A protein and the small-molecule ligand that binds it are described below.
Small molecule (SMILES): Cc1cc(C)c2c(O)cc(C(=O)O)nc2c1

Binding-site contacts:
Ligand atom O2 contacts residue PHE92 of chain 1.A at 3.4 Å.
Ligand atom C7 contacts residue VAL227 of chain 1.A at 3.7 Å (hydrophobic).
Ligand atom C2 contacts residue PHE92 of chain 1.A at 3.4 Å (hydrophobic).
Ligand atom C4 contacts residue PHE92 of chain 1.A at 3.9 Å (hydrophobic).
Ligand atom C8 contacts residue ASP224 of chain 1.A at 3.8 Å.
Ligand atom C7 contacts residue GLN13 of chain 1.A at 3.6 Å.
Ligand atom O1 contacts residue THR126 of chain 1.A at 2.8 Å (h-bond).
Ligand atom O1 contacts residue PHE92 of chain 1.A at 3.5 Å.
Ligand atom C1 contacts residue PHE92 of chain 1.A at 3.6 Å (hydrophobic).
Ligand atom C2 contacts residue ARG131 of chain 1.A at 3.5 Å.
Ligand atom C6 contacts residue GLN13 of chain 1.A at 3.9 Å.
Ligand atom CL2 contacts residue VAL227 of chain 1.A at 4.0 Å (hydrophobic).
Ligand atom C8 contacts residue GLN13 of chain 1.A at 3.7 Å.
Ligand atom O1 contacts residue ARG131 of chain 1.A at 2.8 Å (salt-bridge).
Ligand atom C6 contacts residue ASP224 of chain 1.A at 4.0 Å.
Ligand atom N1 contacts residue THR126 of chain 1.A at 3.5 Å (h-bond).
Ligand atom CL2 contacts residue ASP224 of chain 1.A at 3.6 Å.
Ligand atom C7 contacts residue ASP224 of chain 1.A at 3.6 Å.
Ligand atom C9 contacts residue PRO124 of chain 1.A at 3.3 Å (hydrophobic).
Ligand atom C5 contacts residue PHE92 of chain 1.A at 4.0 Å (hydrophobic).
Ligand atom N1 contacts residue PRO124 of chain 1.A at 3.1 Å (h-bond).
Ligand atom N1 contacts residue PHE92 of chain 1.A at 3.5 Å.
Ligand atom CL1 contacts residue ASP224 of chain 1.A at 4.0 Å.
Ligand atom O3 contacts residue SER180 of chain 1.A at 4.1 Å.
Ligand atom O1 contacts residue PRO124 of chain 1.A at 3.7 Å.
Ligand atom C10 contacts residue PRO124 of chain 1.A at 3.7 Å (hydrophobic).
Ligand atom O2 contacts residue ARG131 of chain 1.A at 2.7 Å (salt-bridge).
Ligand atom CL2 contacts residue GLN13 of chain 1.A at 3.6 Å.
Ligand atom C3 contacts residue PHE92 of chain 1.A at 3.7 Å (hydrophobic).
Ligand atom CL2 contacts residue PHE16 of chain 1.A at 3.5 Å (hydrophobic).
Ligand atom C1 contacts residue THR126 of chain 1.A at 3.6 Å.
Ligand atom CL1 contacts residue TRP223 of chain 1.A at 3.4 Å (hydrophobic).
Ligand atom C8 contacts residue PHE250 of chain 1.A at 4.1 Å (hydrophobic).
Ligand atom C10 contacts residue PHE92 of chain 1.A at 3.5 Å (hydrophobic).
Ligand atom O1 contacts residue LEU125 of chain 1.A at 3.6 Å.
Ligand atom CL2 contacts residue PHE250 of chain 1.A at 3.8 Å (hydrophobic).
Ligand atom CL2 contacts residue PRO124 of chain 1.A at 3.7 Å (hydrophobic).
Ligand atom C9 contacts residue PHE92 of chain 1.A at 3.9 Å (hydrophobic).
Ligand atom C2 contacts residue THR126 of chain 1.A at 3.5 Å.
Ligand atom C9 contacts residue PHE250 of chain 1.A at 3.7 Å (hydrophobic).

Sequence of chain 1.A:
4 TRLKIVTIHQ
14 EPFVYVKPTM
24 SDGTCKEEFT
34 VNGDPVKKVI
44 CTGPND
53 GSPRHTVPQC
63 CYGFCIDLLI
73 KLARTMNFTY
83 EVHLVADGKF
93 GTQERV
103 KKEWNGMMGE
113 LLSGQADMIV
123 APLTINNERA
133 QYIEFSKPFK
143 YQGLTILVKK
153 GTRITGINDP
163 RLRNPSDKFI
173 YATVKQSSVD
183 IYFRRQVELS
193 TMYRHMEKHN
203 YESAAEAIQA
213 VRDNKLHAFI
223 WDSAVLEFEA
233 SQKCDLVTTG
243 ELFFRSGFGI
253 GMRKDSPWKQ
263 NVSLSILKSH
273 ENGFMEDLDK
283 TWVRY